Binding-site contacts:
Ligand atom O4 contacts residue THR244 of chain 1.D at 2.6 Å (h-bond).
Ligand atom O1 contacts residue GLU188 of chain 1.D at 3.2 Å (salt-bridge).
Ligand atom O1 contacts residue ALA209 of chain 1.D at 4.1 Å.
Ligand atom C2 contacts residue GLU188 of chain 1.D at 3.6 Å.
Ligand atom O3 contacts residue ARG87 of chain 1.D at 3.9 Å.
Ligand atom O1 contacts residue LYS186 of chain 1.D at 2.7 Å (salt-bridge).
Ligand atom O4 contacts residue ASP212 of chain 1.D at 4.0 Å.
Ligand atom O2 contacts residue ALA209 of chain 1.D at 3.9 Å.
Ligand atom C2 contacts residue ARG210 of chain 1.D at 4.3 Å.
Ligand atom O4 contacts residue MG1 of chain 1.Y at 4.1 Å.
Ligand atom C2 contacts residue MG1 of chain 1.Y at 2.9 Å.
Ligand atom C2 contacts residue GLY211 of chain 1.D at 3.6 Å.
Ligand atom O4 contacts residue GLY211 of chain 1.D at 2.8 Å (h-bond).
Ligand atom C1 contacts residue LYS186 of chain 1.D at 3.6 Å.
Ligand atom C2 contacts residue ALA209 of chain 1.D at 3.6 Å (hydrophobic).
Ligand atom O1 contacts residue MG1 of chain 1.Y at 2.2 Å.
Ligand atom C2 contacts residue THR244 of chain 1.D at 3.6 Å.
Ligand atom O2 contacts residue ASP212 of chain 1.D at 2.9 Å (salt-bridge).
Ligand atom C1 contacts residue THR244 of chain 1.D at 4.0 Å.
Ligand atom O1 contacts residue ASP212 of chain 1.D at 4.2 Å.
Ligand atom C1 contacts residue ALA209 of chain 1.D at 3.7 Å (hydrophobic).
Ligand atom C1 contacts residue MG1 of chain 1.Y at 2.9 Å.
Ligand atom O3 contacts residue MET207 of chain 1.D at 4.0 Å.
Ligand atom O3 contacts residue MG1 of chain 1.Y at 4.2 Å.
Ligand atom O3 contacts residue LYS186 of chain 1.D at 3.8 Å.
Ligand atom O3 contacts residue ALA209 of chain 1.D at 4.1 Å.
Ligand atom C1 contacts residue GLU188 of chain 1.D at 3.8 Å.
Ligand atom O1 contacts residue ARG87 of chain 1.D at 4.5 Å.
Ligand atom O3 contacts residue THR244 of chain 1.D at 3.4 Å (h-bond).
Ligand atom O2 contacts residue GLU188 of chain 1.D at 3.0 Å (salt-bridge).
Ligand atom O4 contacts residue ALA209 of chain 1.D at 3.3 Å.
Ligand atom O2 contacts residue GLY211 of chain 1.D at 3.7 Å.
Ligand atom C2 contacts residue ASP212 of chain 1.D at 3.8 Å.
Ligand atom O4 contacts residue ARG210 of chain 1.D at 3.5 Å (salt-bridge).
Ligand atom O3 contacts residue MET276 of chain 1.D at 4.0 Å.
Ligand atom O2 contacts residue MG1 of chain 1.Y at 2.1 Å.

This small molecule binds to this protein.
Small molecule (SMILES): O=C([O-])C(=O)[O-]

Sequence of chain 1.D:
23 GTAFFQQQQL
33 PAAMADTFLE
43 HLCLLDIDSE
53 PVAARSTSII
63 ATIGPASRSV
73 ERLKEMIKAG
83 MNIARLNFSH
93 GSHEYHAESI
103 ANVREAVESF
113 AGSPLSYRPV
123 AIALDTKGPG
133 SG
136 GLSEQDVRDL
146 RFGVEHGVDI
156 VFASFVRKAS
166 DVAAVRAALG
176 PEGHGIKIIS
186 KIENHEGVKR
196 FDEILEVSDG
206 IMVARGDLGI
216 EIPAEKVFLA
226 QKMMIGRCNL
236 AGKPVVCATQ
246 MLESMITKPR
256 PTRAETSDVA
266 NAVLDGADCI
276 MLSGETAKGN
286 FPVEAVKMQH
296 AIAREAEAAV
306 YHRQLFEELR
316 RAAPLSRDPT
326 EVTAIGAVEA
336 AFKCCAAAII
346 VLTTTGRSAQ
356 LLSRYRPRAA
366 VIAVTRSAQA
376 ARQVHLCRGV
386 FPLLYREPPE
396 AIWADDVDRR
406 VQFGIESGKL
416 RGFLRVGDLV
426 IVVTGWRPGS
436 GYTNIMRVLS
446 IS